Sequence of chain 1.A:
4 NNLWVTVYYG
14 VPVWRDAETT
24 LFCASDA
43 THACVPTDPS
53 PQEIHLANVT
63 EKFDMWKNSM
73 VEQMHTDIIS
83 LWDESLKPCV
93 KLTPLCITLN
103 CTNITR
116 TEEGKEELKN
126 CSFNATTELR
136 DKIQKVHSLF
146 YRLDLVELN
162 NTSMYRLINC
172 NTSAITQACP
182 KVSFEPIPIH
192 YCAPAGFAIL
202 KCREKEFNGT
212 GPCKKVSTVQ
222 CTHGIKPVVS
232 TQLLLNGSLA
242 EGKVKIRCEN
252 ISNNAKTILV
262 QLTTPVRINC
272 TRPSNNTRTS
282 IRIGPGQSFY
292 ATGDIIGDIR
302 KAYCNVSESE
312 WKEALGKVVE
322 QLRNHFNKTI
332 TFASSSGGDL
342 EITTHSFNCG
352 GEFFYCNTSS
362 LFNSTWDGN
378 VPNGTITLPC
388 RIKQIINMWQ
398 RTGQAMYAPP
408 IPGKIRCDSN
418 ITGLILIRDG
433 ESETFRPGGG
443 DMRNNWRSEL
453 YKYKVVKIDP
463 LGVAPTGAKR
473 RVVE

Binding-site contacts:
Ligand atom C5 contacts residue THR211 of chain 1.A at 4.1 Å.
Ligand atom C7 contacts residue HIS326 of chain 1.A at 4.3 Å.
Ligand atom C3 contacts residue THR211 of chain 1.A at 4.2 Å.
Ligand atom C8 contacts residue HIS326 of chain 1.A at 3.5 Å.
Ligand atom C8 contacts residue ASN209 of chain 1.A at 4.3 Å.
Ligand atom O7 contacts residue HIS326 of chain 1.A at 4.1 Å.
Ligand atom C3 contacts residue ASN209 of chain 1.A at 3.8 Å.
Ligand atom O4 contacts residue GLY212 of chain 1.A at 4.4 Å.
Ligand atom C5 contacts residue ASN209 of chain 1.A at 3.7 Å.
Ligand atom O5 contacts residue ASN209 of chain 1.A at 2.4 Å (h-bond).
Ligand atom O7 contacts residue ASN209 of chain 1.A at 3.4 Å (h-bond).
Ligand atom C2 contacts residue ASN209 of chain 1.A at 2.5 Å.
Ligand atom C7 contacts residue ASN209 of chain 1.A at 3.3 Å.
Ligand atom C4 contacts residue ASN209 of chain 1.A at 4.3 Å.
Ligand atom N2 contacts residue ASN209 of chain 1.A at 2.9 Å (h-bond).
Ligand atom C1 contacts residue THR211 of chain 1.A at 4.2 Å.
Ligand atom C1 contacts residue ASN209 of chain 1.A at 1.4 Å.

The small molecule below binds the protein below.
Small molecule (SMILES): CC(=O)N[C@@H]1[C@@H](O)[C@H](O)[C@@H](CO)O[C@H]1O